A small-molecule ligand and the protein it binds are described below.
Small molecule (SMILES): Oc1ncnc2[nH]ccc12

Binding-site contacts:
Ligand atom C6 contacts residue PHE159 of chain 1.C at 3.7 Å (hydrophobic).
Ligand atom C5 contacts residue GLY92 of chain 1.C at 3.7 Å.
Ligand atom C8 contacts residue CYS91 of chain 1.C at 3.3 Å (hydrophobic).
Ligand atom C7 contacts residue GLY92 of chain 1.C at 3.8 Å.
Ligand atom C8 contacts residue SER90 of chain 1.C at 4.0 Å.
Ligand atom C7 contacts residue SER90 of chain 1.C at 3.7 Å.
Ligand atom C2 contacts residue ILE206 of chain 1.C at 4.3 Å (hydrophobic).
Ligand atom C4 contacts residue VAL178 of chain 1.C at 3.9 Å (hydrophobic).
Ligand atom N1 contacts residue VAL178 of chain 1.C at 3.6 Å.
Ligand atom C5 contacts residue PHE159 of chain 1.C at 3.9 Å (hydrophobic).
Ligand atom N1 contacts residue PHE159 of chain 1.C at 3.5 Å.
Ligand atom N3 contacts residue VAL178 of chain 1.C at 4.1 Å.
Ligand atom C2 contacts residue VAL178 of chain 1.C at 3.9 Å (hydrophobic).
Ligand atom O6 contacts residue MET180 of chain 1.C at 3.3 Å.
Ligand atom O6 contacts residue PHE159 of chain 1.C at 4.1 Å.
Ligand atom C5 contacts residue VAL178 of chain 1.C at 3.5 Å (hydrophobic).
Ligand atom N1 contacts residue GLU179 of chain 1.C at 4.4 Å.
Ligand atom C2 contacts residue PHE159 of chain 1.C at 3.8 Å (hydrophobic).
Ligand atom C5 contacts residue CYS91 of chain 1.C at 4.1 Å (hydrophobic).
Ligand atom C7 contacts residue CYS91 of chain 1.C at 3.5 Å (hydrophobic).
Ligand atom N3 contacts residue ASP204 of chain 1.C at 4.0 Å.
Ligand atom C4 contacts residue CYS91 of chain 1.C at 4.0 Å (hydrophobic).
Ligand atom C8 contacts residue SER203 of chain 1.C at 4.1 Å.
Ligand atom C6 contacts residue GLU179 of chain 1.C at 3.9 Å.
Ligand atom N9 contacts residue CYS91 of chain 1.C at 3.5 Å.
Ligand atom N9 contacts residue ASP204 of chain 1.C at 3.1 Å (salt-bridge).
Ligand atom C4 contacts residue PHE159 of chain 1.C at 3.9 Å (hydrophobic).
Ligand atom C6 contacts residue MET180 of chain 1.C at 4.3 Å (hydrophobic).
Ligand atom N3 contacts residue GLY92 of chain 1.C at 3.9 Å.
Ligand atom N9 contacts residue GLY92 of chain 1.C at 3.2 Å (h-bond).
Ligand atom C4 contacts residue ASP204 of chain 1.C at 4.0 Å.
Ligand atom C4 contacts residue GLY92 of chain 1.C at 3.4 Å.
Ligand atom C7 contacts residue VAL178 of chain 1.C at 4.0 Å (hydrophobic).
Ligand atom O6 contacts residue VAL178 of chain 1.C at 3.7 Å.
Ligand atom C6 contacts residue VAL178 of chain 1.C at 3.3 Å (hydrophobic).
Ligand atom C8 contacts residue GLY92 of chain 1.C at 3.5 Å.
Ligand atom N3 contacts residue PHE159 of chain 1.C at 3.8 Å.
Ligand atom N3 contacts residue ILE206 of chain 1.C at 4.1 Å.
Ligand atom O6 contacts residue GLU179 of chain 1.C at 3.4 Å.
Ligand atom C8 contacts residue ASP204 of chain 1.C at 3.8 Å.

Sequence of chain 1.C:
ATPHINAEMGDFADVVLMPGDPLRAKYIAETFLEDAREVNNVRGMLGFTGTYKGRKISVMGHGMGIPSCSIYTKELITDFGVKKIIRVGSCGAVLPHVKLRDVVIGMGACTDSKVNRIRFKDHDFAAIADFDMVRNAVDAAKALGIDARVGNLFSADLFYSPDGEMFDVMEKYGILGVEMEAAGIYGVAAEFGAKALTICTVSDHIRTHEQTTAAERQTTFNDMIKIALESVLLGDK